A protein and the small-molecule ligand that binds it are described below.
Small molecule (SMILES): CC(C)CCC[C@@H](C)[C@H]1CC[C@H]2[C@@H]3CC=C4C[C@@H](O)CC[C@]4(C)[C@H]3CC[C@]12C

Sequence of chain 1.A:
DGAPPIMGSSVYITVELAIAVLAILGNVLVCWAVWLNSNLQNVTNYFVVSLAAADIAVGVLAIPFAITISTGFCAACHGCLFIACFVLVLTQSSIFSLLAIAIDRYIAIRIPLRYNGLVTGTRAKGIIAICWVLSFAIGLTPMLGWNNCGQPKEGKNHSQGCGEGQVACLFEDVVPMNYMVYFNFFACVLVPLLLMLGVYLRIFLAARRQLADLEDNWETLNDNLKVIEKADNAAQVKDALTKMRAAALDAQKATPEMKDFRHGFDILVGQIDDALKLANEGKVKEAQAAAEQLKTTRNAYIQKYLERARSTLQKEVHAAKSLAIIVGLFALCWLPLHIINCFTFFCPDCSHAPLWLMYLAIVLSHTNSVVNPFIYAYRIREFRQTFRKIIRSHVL

Binding-site contacts:
Ligand atom C6 contacts residue PHE376 of chain 1.A at 3.8 Å (hydrophobic).
Ligand atom O1 contacts residue CYS380 of chain 1.A at 3.9 Å.
Ligand atom O1 contacts residue PHE379 of chain 1.A at 4.4 Å.
Ligand atom C19 contacts residue PHE376 of chain 1.A at 3.8 Å (hydrophobic).
Ligand atom C5 contacts residue PHE376 of chain 1.A at 3.9 Å (hydrophobic).
Ligand atom C2 contacts residue PHE379 of chain 1.A at 3.7 Å (hydrophobic).
Ligand atom C18 contacts residue ILE372 of chain 1.A at 4.2 Å (hydrophobic).
Ligand atom C24 contacts residue LEU212 of chain 1.A at 4.3 Å (hydrophobic).
Ligand atom C11 contacts residue PHE379 of chain 1.A at 4.2 Å (hydrophobic).
Ligand atom C18 contacts residue CYS375 of chain 1.A at 3.7 Å (hydrophobic).
Ligand atom C1 contacts residue PHE379 of chain 1.A at 3.9 Å (hydrophobic).
Ligand atom C19 contacts residue CYS375 of chain 1.A at 3.8 Å (hydrophobic).
Ligand atom C19 contacts residue PHE379 of chain 1.A at 4.3 Å (hydrophobic).
Ligand atom C8 contacts residue PHE376 of chain 1.A at 4.0 Å (hydrophobic).
Ligand atom C11 contacts residue CYS375 of chain 1.A at 4.2 Å (hydrophobic).
Ligand atom C2 contacts residue CYS380 of chain 1.A at 4.4 Å (hydrophobic).
Ligand atom C21 contacts residue PHE208 of chain 1.A at 4.4 Å (hydrophobic).
Ligand atom C27 contacts residue LEU368 of chain 1.A at 4.2 Å (hydrophobic).
Ligand atom C23 contacts residue PHE207 of chain 1.A at 4.5 Å (hydrophobic).
Ligand atom C7 contacts residue PHE376 of chain 1.A at 3.8 Å (hydrophobic).
Ligand atom C26 contacts residue LEU212 of chain 1.A at 4.2 Å (hydrophobic).
Ligand atom C21 contacts residue PHE207 of chain 1.A at 4.2 Å (hydrophobic).
Ligand atom C4 contacts residue PHE376 of chain 1.A at 4.0 Å (hydrophobic).